This protein binds this small molecule.
Small molecule (SMILES): Cc1ccc(-c2ccc3c(ccc4sc5c(c43)NC[C@@H](C)NC5=O)n2)cn1

Binding-site contacts:
Ligand atom C24 contacts residue LEU97 of chain 3.A at 3.5 Å (hydrophobic).
Ligand atom S7 contacts residue THR162 of chain 3.A at 3.3 Å (h-bond).
Ligand atom C10 contacts residue ALA47 of chain 3.A at 3.6 Å (hydrophobic).
Ligand atom N23 contacts residue LEU26 of chain 3.A at 3.6 Å.
Ligand atom N4 contacts residue VAL34 of chain 3.A at 3.6 Å.
Ligand atom C20 contacts residue ASP98 of chain 3.A at 3.9 Å.
Ligand atom C11 contacts residue LEU97 of chain 3.A at 3.9 Å (hydrophobic).
Ligand atom C3 contacts residue GLY29 of chain 3.A at 3.8 Å.
Ligand atom C2 contacts residue ASN147 of chain 3.A at 3.6 Å.
Ligand atom C1 contacts residue GLU146 of chain 3.A at 3.9 Å.
Ligand atom C19 contacts residue LEU97 of chain 3.A at 3.4 Å (hydrophobic).
Ligand atom C1 contacts residue ASN147 of chain 3.A at 3.0 Å.
Ligand atom S7 contacts residue MET94 of chain 3.A at 3.8 Å.
Ligand atom C21 contacts residue ASP98 of chain 3.A at 3.2 Å.
Ligand atom C19 contacts residue CYS96 of chain 3.A at 3.3 Å (hydrophobic).
Ligand atom N12 contacts residue CYS96 of chain 3.A at 3.7 Å.
Ligand atom N12 contacts residue LEU97 of chain 3.A at 3.0 Å (h-bond).
Ligand atom C24 contacts residue LEU26 of chain 3.A at 3.6 Å (hydrophobic).
Ligand atom N27 contacts residue ASN147 of chain 3.A at 3.4 Å (h-bond).
Ligand atom C20 contacts residue LEU26 of chain 3.A at 3.7 Å (hydrophobic).
Ligand atom C20 contacts residue CYS96 of chain 3.A at 3.9 Å (hydrophobic).
Ligand atom C6 contacts residue THR162 of chain 3.A at 3.6 Å.
Ligand atom C10 contacts residue GLU95 of chain 3.A at 3.7 Å.
Ligand atom N23 contacts residue ASP98 of chain 3.A at 3.4 Å.
Ligand atom C5 contacts residue VAL34 of chain 3.A at 3.8 Å (hydrophobic).
Ligand atom C19 contacts residue LEU26 of chain 3.A at 3.6 Å (hydrophobic).
Ligand atom C1 contacts residue LEU149 of chain 3.A at 3.9 Å (hydrophobic).
Ligand atom O26 contacts residue ASP163 of chain 3.A at 3.2 Å.
Ligand atom C18 contacts residue LEU97 of chain 3.A at 3.4 Å (hydrophobic).
Ligand atom N27 contacts residue ASP163 of chain 3.A at 3.5 Å.
Ligand atom C3 contacts residue GLY27 of chain 3.A at 3.8 Å.
Ligand atom C22 contacts residue ASP98 of chain 3.A at 3.2 Å.
Ligand atom C1 contacts residue THR162 of chain 3.A at 3.9 Å.
Ligand atom N4 contacts residue GLY27 of chain 3.A at 3.7 Å.
Ligand atom C13 contacts residue LEU97 of chain 3.A at 3.6 Å (hydrophobic).
Ligand atom C18 contacts residue LEU26 of chain 3.A at 3.7 Å (hydrophobic).
Ligand atom C25 contacts residue ASP163 of chain 3.A at 3.6 Å.
Ligand atom C21 contacts residue LEU26 of chain 3.A at 3.6 Å (hydrophobic).
Ligand atom O26 contacts residue LYS49 of chain 3.A at 3.8 Å.
Ligand atom C25 contacts residue THR162 of chain 3.A at 3.7 Å.

Sequence of chain 3.A:
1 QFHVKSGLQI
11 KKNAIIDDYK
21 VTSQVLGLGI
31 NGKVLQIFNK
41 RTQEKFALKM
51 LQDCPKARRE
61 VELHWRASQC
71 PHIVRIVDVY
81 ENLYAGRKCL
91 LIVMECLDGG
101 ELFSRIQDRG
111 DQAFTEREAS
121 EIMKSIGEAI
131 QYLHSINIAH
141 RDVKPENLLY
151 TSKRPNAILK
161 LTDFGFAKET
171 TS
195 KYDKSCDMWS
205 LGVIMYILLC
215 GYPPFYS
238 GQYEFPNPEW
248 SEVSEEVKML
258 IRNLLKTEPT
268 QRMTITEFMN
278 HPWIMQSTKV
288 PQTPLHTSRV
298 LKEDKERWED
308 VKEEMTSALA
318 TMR